This small molecule binds to this protein.
Small molecule (SMILES): Cc1nc(-c2ccc(OCCCCCN3CCN(c4ccnc(N)c4)C3=O)cc2)no1

Sequence of chain 33.A:
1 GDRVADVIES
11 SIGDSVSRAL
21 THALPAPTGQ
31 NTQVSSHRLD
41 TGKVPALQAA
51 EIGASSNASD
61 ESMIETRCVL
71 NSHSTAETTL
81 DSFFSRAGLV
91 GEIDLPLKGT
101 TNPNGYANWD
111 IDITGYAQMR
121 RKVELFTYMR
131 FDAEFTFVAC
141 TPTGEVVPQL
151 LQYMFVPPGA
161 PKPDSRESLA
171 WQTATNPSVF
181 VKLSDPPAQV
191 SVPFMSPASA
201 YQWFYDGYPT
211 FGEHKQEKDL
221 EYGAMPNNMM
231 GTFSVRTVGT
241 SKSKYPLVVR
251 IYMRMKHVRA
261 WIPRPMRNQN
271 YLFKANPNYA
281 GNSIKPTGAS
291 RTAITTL

Sequence of chain 33.C:
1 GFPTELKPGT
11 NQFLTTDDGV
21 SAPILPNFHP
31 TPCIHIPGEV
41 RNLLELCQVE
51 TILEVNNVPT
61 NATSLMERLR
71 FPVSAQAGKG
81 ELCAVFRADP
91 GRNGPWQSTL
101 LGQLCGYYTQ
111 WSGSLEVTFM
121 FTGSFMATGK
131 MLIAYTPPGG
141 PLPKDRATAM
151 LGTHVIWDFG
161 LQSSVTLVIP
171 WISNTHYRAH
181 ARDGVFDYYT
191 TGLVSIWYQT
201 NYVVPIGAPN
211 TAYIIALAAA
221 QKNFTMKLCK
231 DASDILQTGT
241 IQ

Sequence of chain 34.C:
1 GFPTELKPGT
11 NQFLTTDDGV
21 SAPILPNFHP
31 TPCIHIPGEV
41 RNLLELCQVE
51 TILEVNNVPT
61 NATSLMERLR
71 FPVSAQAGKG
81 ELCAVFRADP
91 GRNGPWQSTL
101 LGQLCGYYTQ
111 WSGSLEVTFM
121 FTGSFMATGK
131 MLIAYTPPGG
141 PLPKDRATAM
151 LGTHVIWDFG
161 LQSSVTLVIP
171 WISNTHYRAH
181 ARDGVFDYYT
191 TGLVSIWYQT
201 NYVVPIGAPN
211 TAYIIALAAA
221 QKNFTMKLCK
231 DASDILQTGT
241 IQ

Binding-site contacts:
Ligand atom C13 contacts residue PHE135 of chain 33.A at 3.4 Å (hydrophobic).
Ligand atom C12 contacts residue MET195 of chain 33.A at 3.8 Å (hydrophobic).
Ligand atom C17 contacts residue PHE155 of chain 33.A at 3.7 Å (hydrophobic).
Ligand atom C2 contacts residue THR114 of chain 33.A at 3.6 Å.
Ligand atom O3 contacts residue ILE113 of chain 33.A at 3.0 Å (h-bond).
Ligand atom C14 contacts residue MET195 of chain 33.A at 3.9 Å (hydrophobic).
Ligand atom N6 contacts residue ILE24 of chain 33.C at 3.9 Å.
Ligand atom C15 contacts residue VAL192 of chain 33.A at 3.2 Å (hydrophobic).
Ligand atom C3 contacts residue ASP112 of chain 33.A at 3.0 Å.
Ligand atom C16 contacts residue PHE155 of chain 33.A at 3.9 Å (hydrophobic).
Ligand atom N1 contacts residue ASP112 of chain 33.A at 3.9 Å.
Ligand atom C5 contacts residue TRP203 of chain 33.A at 3.8 Å (hydrophobic).
Ligand atom C18 contacts residue PHE155 of chain 33.A at 3.9 Å (hydrophobic).
Ligand atom C14 contacts residue PHE135 of chain 33.A at 3.7 Å (hydrophobic).
Ligand atom C16 contacts residue PHE135 of chain 33.A at 3.4 Å (hydrophobic).
Ligand atom N6 contacts residue PHE155 of chain 33.A at 3.8 Å.
Ligand atom C19 contacts residue ILE24 of chain 33.C at 3.5 Å (hydrophobic).
Ligand atom O2 contacts residue PHE233 of chain 33.A at 3.0 Å.
Ligand atom O1 contacts residue MET195 of chain 33.A at 3.2 Å.
Ligand atom C15 contacts residue MET195 of chain 33.A at 3.8 Å (hydrophobic).
Ligand atom C7 contacts residue TYR201 of chain 33.A at 3.8 Å (hydrophobic).
Ligand atom N5 contacts residue PHE137 of chain 33.A at 3.5 Å.
Ligand atom C19 contacts residue VAL192 of chain 33.A at 3.4 Å (hydrophobic).
Ligand atom C13 contacts residue ILE111 of chain 33.A at 4.0 Å (hydrophobic).
Ligand atom C22 contacts residue VAL179 of chain 33.A at 3.4 Å (hydrophobic).
Ligand atom N2 contacts residue TRP203 of chain 33.A at 3.9 Å.
Ligand atom N4 contacts residue TRP203 of chain 33.A at 3.6 Å (h-bond).
Ligand atom N1 contacts residue THR114 of chain 33.A at 4.0 Å.
Ligand atom C9 contacts residue ILE113 of chain 33.A at 3.7 Å (hydrophobic).
Ligand atom C4 contacts residue TRP203 of chain 33.A at 4.0 Å (hydrophobic).
Ligand atom O3 contacts residue ASP112 of chain 33.A at 3.6 Å.
Ligand atom O2 contacts residue PHE137 of chain 33.A at 4.0 Å.
Ligand atom C13 contacts residue MET195 of chain 33.A at 3.9 Å (hydrophobic).
Ligand atom C16 contacts residue ILE111 of chain 33.A at 3.5 Å (hydrophobic).
Ligand atom C8 contacts residue TYR201 of chain 33.A at 3.3 Å (hydrophobic).
Ligand atom C14 contacts residue PHE155 of chain 33.A at 3.9 Å (hydrophobic).
Ligand atom C2 contacts residue ASP112 of chain 33.A at 2.8 Å.
Ligand atom C7 contacts residue ASN228 of chain 33.A at 3.8 Å.
Ligand atom C17 contacts residue PHE135 of chain 33.A at 3.9 Å (hydrophobic).
Ligand atom N5 contacts residue PHE233 of chain 33.A at 3.2 Å.